Sequence of chain 1.B:
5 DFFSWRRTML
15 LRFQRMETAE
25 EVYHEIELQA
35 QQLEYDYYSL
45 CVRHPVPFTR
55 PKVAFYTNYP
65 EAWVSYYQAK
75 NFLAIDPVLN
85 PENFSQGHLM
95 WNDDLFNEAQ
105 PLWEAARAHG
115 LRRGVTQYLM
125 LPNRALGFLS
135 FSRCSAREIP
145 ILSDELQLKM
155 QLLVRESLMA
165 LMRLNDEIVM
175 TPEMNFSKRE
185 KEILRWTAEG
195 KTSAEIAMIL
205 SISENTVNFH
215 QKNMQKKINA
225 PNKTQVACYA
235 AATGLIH

Binding-site contacts:
Ligand atom C2 contacts residue TYR71 of chain 1.B at 4.2 Å (hydrophobic).
Ligand atom C8 contacts residue VAL82 of chain 1.B at 4.0 Å (hydrophobic).
Ligand atom C13 contacts residue TYR71 of chain 1.B at 3.5 Å (hydrophobic).
Ligand atom C5 contacts residue ASP80 of chain 1.B at 4.0 Å.
Ligand atom N7 contacts residue VAL82 of chain 1.B at 4.1 Å.
Ligand atom O6 contacts residue TRP67 of chain 1.B at 3.2 Å (h-bond).
Ligand atom C8 contacts residue SER134 of chain 1.B at 4.2 Å.
Ligand atom N7 contacts residue ASP80 of chain 1.B at 4.0 Å.
Ligand atom N7 contacts residue TYR63 of chain 1.B at 3.6 Å.
Ligand atom C11 contacts residue SER43 of chain 1.B at 3.7 Å.
Ligand atom OAP contacts residue ALA110 of chain 1.B at 4.0 Å.
Ligand atom OAP contacts residue TRP67 of chain 1.B at 3.4 Å.
Ligand atom C15 contacts residue TYR63 of chain 1.B at 4.0 Å (hydrophobic).
Ligand atom C4 contacts residue LEU106 of chain 1.B at 4.0 Å (hydrophobic).
Ligand atom O12 contacts residue CYS45 of chain 1.B at 4.2 Å.
Ligand atom C10 contacts residue TYR71 of chain 1.B at 3.7 Å (hydrophobic).
Ligand atom C4 contacts residue ALA110 of chain 1.B at 4.0 Å (hydrophobic).
Ligand atom O9 contacts residue VAL82 of chain 1.B at 3.5 Å.
Ligand atom C1 contacts residue TYR63 of chain 1.B at 3.7 Å (hydrophobic).
Ligand atom C2 contacts residue TYR63 of chain 1.B at 4.2 Å (hydrophobic).
Ligand atom C1 contacts residue TRP95 of chain 1.B at 3.2 Å (hydrophobic).
Ligand atom C8 contacts residue TYR63 of chain 1.B at 4.2 Å (hydrophobic).
Ligand atom O6 contacts residue TYR63 of chain 1.B at 3.5 Å.
Ligand atom O9 contacts residue ASP80 of chain 1.B at 4.1 Å.
Ligand atom O6 contacts residue TYR71 of chain 1.B at 3.8 Å.
Ligand atom N7 contacts residue TRP95 of chain 1.B at 3.5 Å.
Ligand atom C15 contacts residue PHE59 of chain 1.B at 4.1 Å (hydrophobic).
Ligand atom C5 contacts residue VAL82 of chain 1.B at 4.0 Å (hydrophobic).
Ligand atom C2 contacts residue TRP67 of chain 1.B at 3.9 Å (hydrophobic).
Ligand atom C14 contacts residue TYR63 of chain 1.B at 4.0 Å (hydrophobic).
Ligand atom C2 contacts residue ASP80 of chain 1.B at 4.2 Å.
Ligand atom OAP contacts residue LEU106 of chain 1.B at 3.5 Å.
Ligand atom O9 contacts residue SER134 of chain 1.B at 3.3 Å (h-bond).
Ligand atom C15 contacts residue TYR71 of chain 1.B at 4.0 Å (hydrophobic).
Ligand atom C14 contacts residue SER43 of chain 1.B at 3.6 Å.
Ligand atom C8 contacts residue ASP80 of chain 1.B at 3.5 Å.
Ligand atom O12 contacts residue SER43 of chain 1.B at 2.9 Å (h-bond).
Ligand atom C10 contacts residue ASP80 of chain 1.B at 3.1 Å.
Ligand atom C5 contacts residue TRP95 of chain 1.B at 3.5 Å (hydrophobic).
Ligand atom C11 contacts residue TYR71 of chain 1.B at 4.0 Å (hydrophobic).

A small-molecule ligand and the protein it binds are described below.
Small molecule (SMILES): CCCC(=O)CC(=O)N[C@H]1CCOC1=O